Sequence of chain 1.A:
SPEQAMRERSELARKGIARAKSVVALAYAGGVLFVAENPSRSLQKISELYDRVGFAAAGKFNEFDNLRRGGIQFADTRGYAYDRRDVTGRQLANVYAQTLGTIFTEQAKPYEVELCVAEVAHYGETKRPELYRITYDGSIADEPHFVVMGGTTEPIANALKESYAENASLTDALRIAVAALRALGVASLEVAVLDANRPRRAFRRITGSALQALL

Sequence of chain 1.J:
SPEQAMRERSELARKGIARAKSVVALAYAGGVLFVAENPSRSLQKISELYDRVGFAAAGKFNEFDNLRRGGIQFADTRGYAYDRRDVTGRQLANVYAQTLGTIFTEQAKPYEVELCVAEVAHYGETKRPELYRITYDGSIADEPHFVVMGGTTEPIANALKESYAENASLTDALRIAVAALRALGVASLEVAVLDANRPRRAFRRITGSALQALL

This small molecule binds to this protein.
Small molecule (SMILES): CC(C)C[C@H](NC(=O)[C@H](Cc1ccc(O)cc1)NC(=O)[C@H](CCC(N)=O)NC(=O)CN)C(=O)O

Binding-site contacts:
Ligand atom C contacts residue GLY66 of chain 1.J at 2.6 Å.
Ligand atom OH contacts residue ARG26 of chain 1.J at 2.1 Å (salt-bridge).
Ligand atom NE2 contacts residue LEU50 of chain 1.J at 2.7 Å.
Ligand atom O contacts residue ALA27 of chain 1.J at 3.8 Å.
Ligand atom CD1 contacts residue LEU50 of chain 1.J at 3.7 Å (hydrophobic).
Ligand atom CE2 contacts residue GLY23 of chain 1.J at 3.8 Å.
Ligand atom CE2 contacts residue ARG26 of chain 1.J at 2.9 Å.
Ligand atom OH contacts residue GLU119 of chain 1.J at 3.6 Å.
Ligand atom CB contacts residue ARG26 of chain 1.J at 3.6 Å.
Ligand atom CB contacts residue SER146 of chain 1.A at 3.9 Å.
Ligand atom O contacts residue LYS52 of chain 1.J at 3.5 Å (salt-bridge).
Ligand atom C contacts residue LYS52 of chain 1.J at 2.4 Å.
Ligand atom NE2 contacts residue ILE147 of chain 1.A at 3.9 Å.
Ligand atom N contacts residue GLY66 of chain 1.J at 2.7 Å (h-bond).
Ligand atom CE2 contacts residue GLU119 of chain 1.J at 4.0 Å.
Ligand atom O contacts residue GLY66 of chain 1.J at 1.7 Å (h-bond).
Ligand atom CE1 contacts residue ARG26 of chain 1.J at 3.0 Å.
Ligand atom CA contacts residue GLY66 of chain 1.J at 3.2 Å.
Ligand atom CG contacts residue LYS52 of chain 1.J at 4.0 Å.
Ligand atom CG contacts residue ARG26 of chain 1.J at 3.6 Å.
Ligand atom OXT contacts residue LYS52 of chain 1.J at 1.7 Å (salt-bridge).
Ligand atom CD1 contacts residue ARG26 of chain 1.J at 4.0 Å.
Ligand atom CB contacts residue GLY66 of chain 1.J at 4.0 Å.
Ligand atom CA contacts residue SER146 of chain 1.A at 3.7 Å.
Ligand atom CD2 contacts residue LYS52 of chain 1.J at 4.0 Å.
Ligand atom O contacts residue ALA65 of chain 1.J at 3.7 Å.
Ligand atom CZ contacts residue ARG26 of chain 1.J at 2.4 Å.
Ligand atom O contacts residue LYS67 of chain 1.J at 3.7 Å.
Ligand atom CD2 contacts residue GLY23 of chain 1.J at 4.0 Å.
Ligand atom N contacts residue ASP144 of chain 1.A at 4.1 Å.
Ligand atom N contacts residue SER146 of chain 1.A at 3.4 Å (h-bond).
Ligand atom CD contacts residue LEU50 of chain 1.J at 4.0 Å (hydrophobic).
Ligand atom C contacts residue SER146 of chain 1.A at 3.7 Å.
Ligand atom OXT contacts residue GLY66 of chain 1.J at 3.7 Å.
Ligand atom CA contacts residue LYS52 of chain 1.J at 2.8 Å.
Ligand atom CD2 contacts residue ARG26 of chain 1.J at 2.9 Å.
Ligand atom CD1 contacts residue PHE68 of chain 1.J at 3.8 Å (hydrophobic).
Ligand atom CB contacts residue LYS52 of chain 1.J at 2.9 Å.
Ligand atom OXT contacts residue ALA65 of chain 1.J at 4.0 Å.
Ligand atom C contacts residue GLY66 of chain 1.J at 3.9 Å.